This protein binds this small molecule.
Small molecule (SMILES): Nc1ncnc2c1ncn2[C@@H]1O[C@H](COP(=O)(O)OP(=O)(O)OP(O)(O)=S)[C@@H](O)[C@H]1O

Binding-site contacts:
Ligand atom O3B contacts residue THR89 of chain 1.G at 3.5 Å (h-bond).
Ligand atom C3' contacts residue ASP494 of chain 1.G at 3.2 Å.
Ligand atom O2' contacts residue GLY413 of chain 1.G at 3.2 Å.
Ligand atom O2B contacts residue THR89 of chain 1.G at 3.1 Å (h-bond).
Ligand atom N1 contacts residue ASN478 of chain 1.G at 3.5 Å.
Ligand atom C6 contacts residue ASN478 of chain 1.G at 3.5 Å.
Ligand atom O3B contacts residue GLY87 of chain 1.G at 3.5 Å (h-bond).
Ligand atom O5' contacts residue GLY31 of chain 1.G at 3.6 Å (h-bond).
Ligand atom O1B contacts residue ASP86 of chain 1.G at 2.5 Å (salt-bridge).
Ligand atom O3B contacts residue THR88 of chain 1.G at 3.4 Å (h-bond).
Ligand atom O1B contacts residue GLY87 of chain 1.G at 3.1 Å (h-bond).
Ligand atom O3G contacts residue TL1 of chain 1.ZA at 3.1 Å.
Ligand atom N6 contacts residue ALA480 of chain 1.G at 3.5 Å.
Ligand atom N6 contacts residue ILE492 of chain 1.G at 3.4 Å.
Ligand atom O1A contacts residue TL1 of chain 1.ZA at 3.3 Å.
Ligand atom N6 contacts residue ASN478 of chain 1.G at 2.7 Å (h-bond).
Ligand atom PA contacts residue MG1 of chain 1.AB at 3.5 Å.
Ligand atom O2' contacts residue ASP494 of chain 1.G at 3.0 Å (salt-bridge).
Ligand atom S1G contacts residue THR88 of chain 1.G at 3.3 Å (h-bond).
Ligand atom O1A contacts residue GLY31 of chain 1.G at 3.6 Å (h-bond).
Ligand atom N1 contacts residue ALA479 of chain 1.G at 2.6 Å (h-bond).
Ligand atom PG contacts residue MG1 of chain 1.AB at 3.5 Å.
Ligand atom O3G contacts residue THR89 of chain 1.G at 3.6 Å.
Ligand atom O2A contacts residue MG1 of chain 1.AB at 2.1 Å.
Ligand atom C2' contacts residue ASP494 of chain 1.G at 3.4 Å.
Ligand atom PB contacts residue THR90 of chain 1.G at 3.5 Å.
Ligand atom O2B contacts residue THR88 of chain 1.G at 3.4 Å (h-bond).
Ligand atom PB contacts residue GLY87 of chain 1.G at 3.5 Å.
Ligand atom O2G contacts residue MG1 of chain 1.AB at 2.1 Å.
Ligand atom C6 contacts residue ILE492 of chain 1.G at 3.6 Å (hydrophobic).
Ligand atom O2B contacts residue THR90 of chain 1.G at 2.4 Å (h-bond).
Ligand atom PB contacts residue MG1 of chain 1.AB at 3.4 Å.
Ligand atom C2 contacts residue TYR477 of chain 1.G at 3.4 Å (hydrophobic).
Ligand atom O1B contacts residue MG1 of chain 1.AB at 2.3 Å.
Ligand atom C2' contacts residue GLY414 of chain 1.G at 3.5 Å.
Ligand atom O2B contacts residue GLY87 of chain 1.G at 3.1 Å.
Ligand atom O3' contacts residue ASP494 of chain 1.G at 2.8 Å (salt-bridge).
Ligand atom C2 contacts residue ALA479 of chain 1.G at 3.2 Å (hydrophobic).
Ligand atom O2G contacts residue ASP86 of chain 1.G at 3.4 Å (salt-bridge).
Ligand atom O2' contacts residue GLY414 of chain 1.G at 2.2 Å (h-bond).

Sequence of chain 1.G:
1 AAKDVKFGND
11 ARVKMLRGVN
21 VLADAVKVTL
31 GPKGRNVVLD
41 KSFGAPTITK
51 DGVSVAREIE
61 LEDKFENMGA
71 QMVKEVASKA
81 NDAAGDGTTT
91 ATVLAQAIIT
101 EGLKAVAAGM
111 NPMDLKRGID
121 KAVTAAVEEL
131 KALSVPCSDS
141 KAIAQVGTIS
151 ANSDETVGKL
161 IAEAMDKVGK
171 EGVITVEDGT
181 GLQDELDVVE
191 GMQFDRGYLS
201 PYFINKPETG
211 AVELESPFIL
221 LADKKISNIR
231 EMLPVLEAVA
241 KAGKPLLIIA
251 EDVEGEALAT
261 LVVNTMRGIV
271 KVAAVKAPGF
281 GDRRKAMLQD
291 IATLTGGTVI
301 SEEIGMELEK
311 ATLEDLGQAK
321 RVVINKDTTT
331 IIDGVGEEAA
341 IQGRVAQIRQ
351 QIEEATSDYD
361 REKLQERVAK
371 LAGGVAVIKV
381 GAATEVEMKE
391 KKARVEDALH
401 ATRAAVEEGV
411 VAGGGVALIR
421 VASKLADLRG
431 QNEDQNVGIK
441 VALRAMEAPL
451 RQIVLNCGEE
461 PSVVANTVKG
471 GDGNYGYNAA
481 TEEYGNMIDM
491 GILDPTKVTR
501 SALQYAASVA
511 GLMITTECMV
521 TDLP